A small-molecule ligand and the protein it binds are described below.
Small molecule (SMILES): CCOc1ccsc1C(=O)N1CCN(c2ccc([N+](=O)[O-])c(N3CCCC3)c2)CC1

Sequence of chain 1.C:
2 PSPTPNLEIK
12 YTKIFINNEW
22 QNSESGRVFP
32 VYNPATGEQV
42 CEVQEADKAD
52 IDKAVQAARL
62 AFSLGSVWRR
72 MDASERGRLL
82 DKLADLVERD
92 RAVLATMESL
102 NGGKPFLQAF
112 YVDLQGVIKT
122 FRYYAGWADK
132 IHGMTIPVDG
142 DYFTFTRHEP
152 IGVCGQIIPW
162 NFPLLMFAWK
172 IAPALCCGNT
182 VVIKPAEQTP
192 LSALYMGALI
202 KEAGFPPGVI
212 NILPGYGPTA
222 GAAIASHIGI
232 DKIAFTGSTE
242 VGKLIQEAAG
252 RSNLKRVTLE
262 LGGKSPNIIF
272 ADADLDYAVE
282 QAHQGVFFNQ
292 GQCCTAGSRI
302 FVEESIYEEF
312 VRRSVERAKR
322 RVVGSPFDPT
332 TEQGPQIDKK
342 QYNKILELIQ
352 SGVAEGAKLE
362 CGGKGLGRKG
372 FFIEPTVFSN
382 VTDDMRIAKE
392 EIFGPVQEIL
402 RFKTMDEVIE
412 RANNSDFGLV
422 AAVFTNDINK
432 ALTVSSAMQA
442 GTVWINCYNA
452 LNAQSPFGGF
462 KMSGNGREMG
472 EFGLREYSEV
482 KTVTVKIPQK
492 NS

Sequence of chain 1.A:
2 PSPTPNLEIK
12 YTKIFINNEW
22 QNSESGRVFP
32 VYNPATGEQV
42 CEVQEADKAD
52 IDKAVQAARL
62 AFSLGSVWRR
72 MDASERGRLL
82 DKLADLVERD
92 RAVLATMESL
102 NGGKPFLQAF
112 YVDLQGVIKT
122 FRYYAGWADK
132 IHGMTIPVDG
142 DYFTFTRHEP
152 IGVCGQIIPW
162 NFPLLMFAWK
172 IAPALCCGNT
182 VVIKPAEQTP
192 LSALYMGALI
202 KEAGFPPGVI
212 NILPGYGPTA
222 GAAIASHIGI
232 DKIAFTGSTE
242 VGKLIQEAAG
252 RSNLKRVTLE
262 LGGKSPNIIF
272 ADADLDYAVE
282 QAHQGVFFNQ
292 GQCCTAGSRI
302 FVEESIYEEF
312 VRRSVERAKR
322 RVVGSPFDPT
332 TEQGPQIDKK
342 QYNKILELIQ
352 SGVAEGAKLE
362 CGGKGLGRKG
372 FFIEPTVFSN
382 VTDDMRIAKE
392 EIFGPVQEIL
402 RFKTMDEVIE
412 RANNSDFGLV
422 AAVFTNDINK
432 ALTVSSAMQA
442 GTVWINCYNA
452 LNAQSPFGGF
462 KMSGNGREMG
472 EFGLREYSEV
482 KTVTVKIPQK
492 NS

Binding-site contacts:
Ligand atom C09 contacts residue LEU452 of chain 1.C at 3.7 Å (hydrophobic).
Ligand atom C15 contacts residue PHE289 of chain 1.C at 3.8 Å (hydrophobic).
Ligand atom N28 contacts residue PHE163 of chain 1.C at 3.7 Å.
Ligand atom O30 contacts residue CYS295 of chain 1.C at 2.8 Å (h-bond).
Ligand atom C27 contacts residue PHE163 of chain 1.C at 3.9 Å (hydrophobic).
Ligand atom C08 contacts residue ASN450 of chain 1.C at 3.7 Å.
Ligand atom C24 contacts residue LEU452 of chain 1.C at 3.8 Å (hydrophobic).
Ligand atom C22 contacts residue LEU452 of chain 1.C at 3.8 Å (hydrophobic).
Ligand atom C12 contacts residue VAL113 of chain 1.C at 3.6 Å (hydrophobic).
Ligand atom C05 contacts residue ASN450 of chain 1.C at 3.8 Å.
Ligand atom C25 contacts residue TRP170 of chain 1.C at 3.8 Å (hydrophobic).
Ligand atom C17 contacts residue PHE163 of chain 1.C at 3.8 Å (hydrophobic).
Ligand atom O29 contacts residue CYS295 of chain 1.C at 3.6 Å (h-bond).
Ligand atom C18 contacts residue PHE163 of chain 1.C at 3.5 Å (hydrophobic).
Ligand atom N28 contacts residue CYS295 of chain 1.C at 3.5 Å (h-bond).
Ligand atom O10 contacts residue LEU452 of chain 1.C at 3.8 Å.
Ligand atom C15 contacts residue ASN450 of chain 1.C at 3.9 Å.
Ligand atom O29 contacts residue NAD1 of chain 1.I at 3.5 Å.
Ligand atom C25 contacts residue MET167 of chain 1.C at 3.8 Å (hydrophobic).
Ligand atom C19 contacts residue CYS294 of chain 1.C at 3.6 Å (hydrophobic).
Ligand atom O29 contacts residue ASN162 of chain 1.C at 3.0 Å (h-bond).
Ligand atom C02 contacts residue ASN450 of chain 1.C at 3.5 Å.
Ligand atom C21 contacts residue PHE163 of chain 1.C at 3.8 Å (hydrophobic).
Ligand atom C26 contacts residue TRP170 of chain 1.C at 3.8 Å (hydrophobic).
Ligand atom C19 contacts residue THR296 of chain 1.C at 3.6 Å.
Ligand atom C04 contacts residue ASN450 of chain 1.C at 3.5 Å.
Ligand atom O30 contacts residue THR296 of chain 1.C at 3.0 Å (h-bond).
Ligand atom C13 contacts residue LEU166 of chain 1.C at 3.7 Å (hydrophobic).
Ligand atom C27 contacts residue LEU166 of chain 1.C at 3.9 Å (hydrophobic).
Ligand atom C16 contacts residue ASN450 of chain 1.C at 3.0 Å.
Ligand atom O30 contacts residue CYS294 of chain 1.C at 3.2 Å.
Ligand atom C07 contacts residue ALA451 of chain 1.C at 3.9 Å (hydrophobic).
Ligand atom S06 contacts residue LEU452 of chain 1.C at 3.4 Å (h-bond).
Ligand atom C07 contacts residue TYR143 of chain 1.A at 3.6 Å (hydrophobic).
Ligand atom C19 contacts residue PHE163 of chain 1.C at 3.4 Å (hydrophobic).
Ligand atom O29 contacts residue MET167 of chain 1.C at 3.9 Å.
Ligand atom C20 contacts residue PHE163 of chain 1.C at 3.3 Å (hydrophobic).
Ligand atom O03 contacts residue ASN450 of chain 1.C at 3.9 Å.
Ligand atom C18 contacts residue PHE289 of chain 1.C at 3.8 Å (hydrophobic).
Ligand atom O29 contacts residue PHE163 of chain 1.C at 3.4 Å.